Sequence of chain 1.B:
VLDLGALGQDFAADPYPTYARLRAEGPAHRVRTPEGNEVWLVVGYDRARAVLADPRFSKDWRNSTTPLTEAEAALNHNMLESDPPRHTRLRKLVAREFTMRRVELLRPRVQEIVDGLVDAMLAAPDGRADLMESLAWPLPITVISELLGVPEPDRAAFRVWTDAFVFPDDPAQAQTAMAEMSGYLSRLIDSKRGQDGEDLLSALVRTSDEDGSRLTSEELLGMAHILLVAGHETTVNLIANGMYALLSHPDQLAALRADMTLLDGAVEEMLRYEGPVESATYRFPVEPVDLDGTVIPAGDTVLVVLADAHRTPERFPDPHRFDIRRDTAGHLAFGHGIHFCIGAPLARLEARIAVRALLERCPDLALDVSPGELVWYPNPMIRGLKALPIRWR

Binding-site contacts:
Ligand atom C1 contacts residue HEM1 of chain 1.E at 3.8 Å.
Ligand atom C6 contacts residue ILE259 of chain 1.B at 3.4 Å (hydrophobic).
Ligand atom C24 contacts residue THR267 of chain 1.B at 4.2 Å.
Ligand atom C2 contacts residue THR267 of chain 1.B at 4.0 Å.
Ligand atom O2 contacts residue VAL262 of chain 1.B at 3.7 Å.
Ligand atom C14 contacts residue TRP94 of chain 1.B at 3.7 Å (hydrophobic).
Ligand atom C13 contacts residue GLU105 of chain 1.B at 3.3 Å.
Ligand atom O2 contacts residue ALA263 of chain 1.B at 3.0 Å.
Ligand atom C23 contacts residue ILE415 of chain 1.B at 4.0 Å (hydrophobic).
Ligand atom C22 contacts residue ILE415 of chain 1.B at 4.2 Å (hydrophobic).
Ligand atom N1 contacts residue GLU114 of chain 1.B at 3.8 Å.
Ligand atom C6 contacts residue ALA263 of chain 1.B at 4.2 Å (hydrophobic).
Ligand atom C3 contacts residue THR267 of chain 1.B at 4.2 Å.
Ligand atom C1 contacts residue LEU113 of chain 1.B at 4.1 Å (hydrophobic).
Ligand atom C25 contacts residue VAL310 of chain 1.B at 3.5 Å (hydrophobic).
Ligand atom C1 contacts residue ALA263 of chain 1.B at 4.2 Å (hydrophobic).
Ligand atom O5 contacts residue GLU114 of chain 1.B at 3.1 Å (salt-bridge).
Ligand atom C20 contacts residue PHE198 of chain 1.B at 3.1 Å (hydrophobic).
Ligand atom O1 contacts residue THR314 of chain 1.B at 4.3 Å.
Ligand atom C21 contacts residue MET414 of chain 1.B at 4.1 Å (hydrophobic).
Ligand atom C10 contacts residue HIS258 of chain 1.B at 3.7 Å.
Ligand atom C14 contacts residue GLU114 of chain 1.B at 2.6 Å.
Ligand atom C11 contacts residue MET211 of chain 1.B at 4.1 Å (hydrophobic).
Ligand atom C10 contacts residue MET211 of chain 1.B at 3.8 Å (hydrophobic).
Ligand atom C9 contacts residue HIS258 of chain 1.B at 3.4 Å.
Ligand atom C4 contacts residue ALA263 of chain 1.B at 4.2 Å (hydrophobic).
Ligand atom C13 contacts residue LEU108 of chain 1.B at 4.2 Å (hydrophobic).
Ligand atom C6 contacts residue VAL262 of chain 1.B at 3.7 Å (hydrophobic).
Ligand atom C11 contacts residue HIS258 of chain 1.B at 4.3 Å.
Ligand atom C25 contacts residue SER312 of chain 1.B at 4.0 Å.
Ligand atom C12 contacts residue GLU114 of chain 1.B at 3.9 Å.
Ligand atom C10 contacts residue PHE198 of chain 1.B at 3.8 Å (hydrophobic).
Ligand atom C23 contacts residue MET414 of chain 1.B at 4.1 Å (hydrophobic).
Ligand atom C13 contacts residue GLU114 of chain 1.B at 4.0 Å.
Ligand atom C17 contacts residue VAL262 of chain 1.B at 3.3 Å (hydrophobic).
Ligand atom O4 contacts residue HIS258 of chain 1.B at 4.2 Å.
Ligand atom C20 contacts residue VAL199 of chain 1.B at 3.4 Å (hydrophobic).
Ligand atom O6 contacts residue MET414 of chain 1.B at 3.4 Å.
Ligand atom C2 contacts residue VAL310 of chain 1.B at 4.2 Å (hydrophobic).
Ligand atom C19 contacts residue VAL199 of chain 1.B at 4.1 Å (hydrophobic).

The protein below binds the small molecule below.
Small molecule (SMILES): CC[C@H]1OC(=O)[C@H](C)[C@@H](O[C@H]2O[C@@H](C)C[C@@H](N(C)C)[C@@H]2O)[C@@H](C)C[C@H](C)C(=O)/C=C/[C@H]1C